Sequence of chain 1.A:
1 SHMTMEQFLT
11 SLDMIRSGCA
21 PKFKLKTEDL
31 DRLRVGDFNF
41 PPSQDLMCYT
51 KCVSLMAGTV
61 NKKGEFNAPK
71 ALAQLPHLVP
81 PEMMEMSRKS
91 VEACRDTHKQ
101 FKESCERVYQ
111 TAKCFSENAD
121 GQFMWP

Binding-site contacts:
Ligand atom OH contacts residue PHE66 of chain 1.A at 3.7 Å.
Ligand atom C3 contacts residue PHE115 of chain 1.A at 4.5 Å (hydrophobic).
Ligand atom C1 contacts residue THR59 of chain 1.A at 4.0 Å.
Ligand atom C3 contacts residue TRP125 of chain 1.A at 3.8 Å (hydrophobic).
Ligand atom OH contacts residue PHE115 of chain 1.A at 3.9 Å.
Ligand atom C4 contacts residue SER54 of chain 1.A at 3.6 Å.
Ligand atom C1 contacts residue LEU78 of chain 1.A at 3.8 Å (hydrophobic).
Ligand atom C4 contacts residue PHE115 of chain 1.A at 3.2 Å (hydrophobic).
Ligand atom C1 contacts residue ALA57 of chain 1.A at 3.9 Å (hydrophobic).
Ligand atom C2 contacts residue THR59 of chain 1.A at 2.8 Å.
Ligand atom C3 contacts residue THR59 of chain 1.A at 2.9 Å.
Ligand atom OH contacts residue VAL60 of chain 1.A at 3.8 Å.
Ligand atom OH contacts residue THR59 of chain 1.A at 2.9 Å (h-bond).
Ligand atom C2 contacts residue SER54 of chain 1.A at 4.4 Å.
Ligand atom C2 contacts residue LEU78 of chain 1.A at 4.3 Å (hydrophobic).
Ligand atom C3 contacts residue SER54 of chain 1.A at 3.1 Å.
Ligand atom C3 contacts residue ALA57 of chain 1.A at 4.4 Å (hydrophobic).
Ligand atom C4 contacts residue TRP125 of chain 1.A at 4.2 Å (hydrophobic).
Ligand atom OH contacts residue SER54 of chain 1.A at 3.3 Å (h-bond).
Ligand atom C2 contacts residue ALA57 of chain 1.A at 3.5 Å (hydrophobic).
Ligand atom C4 contacts residue PHE66 of chain 1.A at 4.2 Å (hydrophobic).
Ligand atom C4 contacts residue THR59 of chain 1.A at 3.2 Å.

This protein binds this small molecule.
Small molecule (SMILES): CCCCO